A protein and the small-molecule ligand that binds it are described below.
Small molecule (SMILES): OC[C@H]1O[C@@H](NC(=S)N/N=C/c2cccc(Cl)c2)[C@H](O)[C@@H](O)[C@@H]1O

Binding-site contacts:
Ligand atom C2 contacts residue HIS377 of chain 2.A at 3.4 Å.
Ligand atom O4 contacts residue GLY675 of chain 2.A at 2.8 Å (h-bond).
Ligand atom C14 contacts residue ASN282 of chain 2.A at 3.5 Å.
Ligand atom C6 contacts residue ASN484 of chain 2.A at 3.2 Å.
Ligand atom C3 contacts residue GLU672 of chain 2.A at 3.4 Å.
Ligand atom C9 contacts residue ASN284 of chain 2.A at 3.4 Å.
Ligand atom CL1 contacts residue PHE286 of chain 2.A at 3.6 Å.
Ligand atom O5 contacts residue LEU136 of chain 2.A at 3.7 Å.
Ligand atom O2 contacts residue ASN284 of chain 2.A at 3.4 Å (h-bond).
Ligand atom C3 contacts residue GLY675 of chain 2.A at 3.8 Å.
Ligand atom C8 contacts residue ASN284 of chain 2.A at 3.5 Å.
Ligand atom O3 contacts residue GLY675 of chain 2.A at 3.1 Å (h-bond).
Ligand atom C14 contacts residue HIS341 of chain 2.A at 3.7 Å.
Ligand atom O4 contacts residue SER674 of chain 2.A at 3.6 Å.
Ligand atom C7 contacts residue ASN284 of chain 2.A at 3.5 Å.
Ligand atom S1 contacts residue LEU136 of chain 2.A at 3.5 Å (h-bond).
Ligand atom C13 contacts residue ASN282 of chain 2.A at 2.9 Å.
Ligand atom CL1 contacts residue ALA383 of chain 2.A at 3.2 Å.
Ligand atom C6 contacts residue HIS377 of chain 2.A at 3.5 Å.
Ligand atom O3 contacts residue ALA673 of chain 2.A at 3.2 Å (h-bond).
Ligand atom O3 contacts residue SER674 of chain 2.A at 3.0 Å (h-bond).
Ligand atom O2 contacts residue TYR573 of chain 2.A at 3.2 Å (h-bond).
Ligand atom O6 contacts residue HIS377 of chain 2.A at 2.7 Å (h-bond).
Ligand atom C9 contacts residue HIS341 of chain 2.A at 3.7 Å.
Ligand atom C11 contacts residue HIS341 of chain 2.A at 3.5 Å.
Ligand atom C5 contacts residue GLY135 of chain 2.A at 3.8 Å.
Ligand atom C12 contacts residue ASN282 of chain 2.A at 3.5 Å.
Ligand atom C6 contacts residue GLY135 of chain 2.A at 3.7 Å.
Ligand atom N1 contacts residue HIS377 of chain 2.A at 3.6 Å.
Ligand atom O3 contacts residue GLU672 of chain 2.A at 2.8 Å (salt-bridge).
Ligand atom O2 contacts residue GLU672 of chain 2.A at 3.2 Å (salt-bridge).
Ligand atom C4 contacts residue GLY675 of chain 2.A at 3.7 Å.
Ligand atom N2 contacts residue ASN284 of chain 2.A at 3.7 Å.
Ligand atom CL1 contacts residue PHE285 of chain 2.A at 3.5 Å.
Ligand atom C10 contacts residue HIS341 of chain 2.A at 3.5 Å.
Ligand atom C7 contacts residue LEU136 of chain 2.A at 3.7 Å (hydrophobic).
Ligand atom O5 contacts residue HIS377 of chain 2.A at 3.8 Å.
Ligand atom N3 contacts residue ASN284 of chain 2.A at 3.5 Å (h-bond).
Ligand atom O4 contacts residue ASN484 of chain 2.A at 3.5 Å (h-bond).
Ligand atom O6 contacts residue ASN484 of chain 2.A at 2.8 Å (h-bond).

Sequence of chain 2.A:
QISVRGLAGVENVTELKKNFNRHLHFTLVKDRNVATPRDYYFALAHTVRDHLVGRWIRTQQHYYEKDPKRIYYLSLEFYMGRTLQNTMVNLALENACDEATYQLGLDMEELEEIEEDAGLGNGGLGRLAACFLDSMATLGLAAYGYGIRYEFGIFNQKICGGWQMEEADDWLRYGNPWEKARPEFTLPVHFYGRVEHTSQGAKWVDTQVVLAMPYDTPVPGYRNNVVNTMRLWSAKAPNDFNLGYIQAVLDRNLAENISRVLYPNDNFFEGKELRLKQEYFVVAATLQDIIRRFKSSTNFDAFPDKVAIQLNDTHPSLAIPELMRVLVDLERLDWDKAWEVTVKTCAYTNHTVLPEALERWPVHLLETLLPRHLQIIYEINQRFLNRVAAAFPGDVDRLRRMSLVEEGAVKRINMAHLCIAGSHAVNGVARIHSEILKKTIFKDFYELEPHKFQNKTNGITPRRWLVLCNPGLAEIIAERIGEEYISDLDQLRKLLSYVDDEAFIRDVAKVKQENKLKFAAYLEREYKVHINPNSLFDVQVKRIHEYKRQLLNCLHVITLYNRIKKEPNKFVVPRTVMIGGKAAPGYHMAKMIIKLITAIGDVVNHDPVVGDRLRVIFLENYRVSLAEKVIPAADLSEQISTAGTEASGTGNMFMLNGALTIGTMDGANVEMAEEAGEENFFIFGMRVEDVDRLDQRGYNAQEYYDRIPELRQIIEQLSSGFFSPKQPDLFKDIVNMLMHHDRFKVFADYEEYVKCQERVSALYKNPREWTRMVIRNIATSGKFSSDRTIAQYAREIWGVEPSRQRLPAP